This protein binds this small molecule.
Small molecule (SMILES): O=c1ccn([C@@H]2O[C@H](CO[P](=O)(O)O[P](=O)(O)O[C@H]3O[C@H](CO)[C@@H](O)[C@H](O)[C@H]3O)[C@@H](O)[C@H]2O)c(=O)[nH]1

Sequence of chain 2.A:
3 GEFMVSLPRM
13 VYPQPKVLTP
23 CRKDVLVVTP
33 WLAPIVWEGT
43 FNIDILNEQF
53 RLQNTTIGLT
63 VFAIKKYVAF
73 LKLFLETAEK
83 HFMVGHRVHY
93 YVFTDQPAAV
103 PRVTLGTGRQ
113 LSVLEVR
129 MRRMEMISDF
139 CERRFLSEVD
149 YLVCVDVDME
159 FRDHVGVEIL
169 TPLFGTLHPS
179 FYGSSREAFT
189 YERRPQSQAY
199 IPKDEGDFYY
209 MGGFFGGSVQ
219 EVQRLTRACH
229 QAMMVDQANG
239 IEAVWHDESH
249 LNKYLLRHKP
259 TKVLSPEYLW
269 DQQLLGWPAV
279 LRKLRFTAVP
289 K

Binding-site contacts:
Ligand atom O6' contacts residue HIS244 of chain 2.A at 3.1 Å (h-bond).
Ligand atom O2' contacts residue ASP154 of chain 2.A at 2.7 Å (salt-bridge).
Ligand atom O2' contacts residue MET209 of chain 2.A at 3.2 Å.
Ligand atom C6' contacts residue TRP243 of chain 2.A at 3.2 Å (hydrophobic).
Ligand atom O2 contacts residue ILE66 of chain 2.A at 2.9 Å (h-bond).
Ligand atom O6' contacts residue TRP243 of chain 2.A at 3.6 Å.
Ligand atom C3' contacts residue ARG131 of chain 2.A at 3.5 Å.
Ligand atom O3' contacts residue ARG131 of chain 2.A at 2.7 Å (salt-bridge).
Ligand atom O3C contacts residue ASP156 of chain 2.A at 2.9 Å (salt-bridge).
Ligand atom O3' contacts residue ASP154 of chain 2.A at 2.9 Å (salt-bridge).
Ligand atom O2 contacts residue TYR69 of chain 2.A at 3.6 Å.
Ligand atom O3C contacts residue ASP154 of chain 2.A at 3.4 Å.
Ligand atom C4 contacts residue TYR69 of chain 2.A at 3.2 Å (hydrophobic).
Ligand atom PA contacts residue MN1 of chain 2.B at 3.4 Å.
Ligand atom C4C contacts residue ASP154 of chain 2.A at 3.6 Å.
Ligand atom O3' contacts residue GLY210 of chain 2.A at 3.1 Å.
Ligand atom O3C contacts residue VAL155 of chain 2.A at 3.1 Å (h-bond).
Ligand atom C4' contacts residue ASP245 of chain 2.A at 3.5 Å.
Ligand atom O2C contacts residue VAL155 of chain 2.A at 3.5 Å (h-bond).
Ligand atom O4 contacts residue TYR69 of chain 2.A at 3.4 Å.
Ligand atom N3 contacts residue ILE66 of chain 2.A at 2.9 Å (h-bond).
Ligand atom C5C contacts residue ASP154 of chain 2.A at 3.6 Å.
Ligand atom O2B contacts residue DA81 of chain 2.C at 2.9 Å (h-bond).
Ligand atom O3' contacts residue GLY211 of chain 2.A at 3.1 Å (h-bond).
Ligand atom O2 contacts residue PHE64 of chain 2.A at 3.4 Å (h-bond).
Ligand atom O1A contacts residue ASP154 of chain 2.A at 3.3 Å (salt-bridge).
Ligand atom N3 contacts residue TYR69 of chain 2.A at 3.3 Å.
Ligand atom C5 contacts residue TYR69 of chain 2.A at 3.5 Å (hydrophobic).
Ligand atom O2A contacts residue TYR69 of chain 2.A at 2.6 Å (h-bond).
Ligand atom O2' contacts residue GLY211 of chain 2.A at 3.3 Å (h-bond).
Ligand atom O1A contacts residue ASP156 of chain 2.A at 2.9 Å (salt-bridge).
Ligand atom O1B contacts residue MN1 of chain 2.B at 2.1 Å.
Ligand atom O1B contacts residue ASP154 of chain 2.A at 3.5 Å (salt-bridge).
Ligand atom O2C contacts residue PHE64 of chain 2.A at 2.7 Å (h-bond).
Ligand atom C2 contacts residue TYR69 of chain 2.A at 3.6 Å (hydrophobic).
Ligand atom PB contacts residue MN1 of chain 2.B at 3.3 Å.
Ligand atom C2C contacts residue PHE64 of chain 2.A at 3.4 Å (hydrophobic).
Ligand atom O1A contacts residue MN1 of chain 2.B at 2.2 Å.
Ligand atom O4' contacts residue ARG131 of chain 2.A at 3.0 Å (salt-bridge).
Ligand atom O4' contacts residue ASP245 of chain 2.A at 2.6 Å (salt-bridge).